Binding-site contacts:
Ligand atom O contacts residue SER142 of chain 1.C at 2.6 Å (h-bond).
Ligand atom CA contacts residue TYR6 of chain 1.C at 3.2 Å (hydrophobic).
Ligand atom OXT contacts residue TYR83 of chain 1.C at 3.4 Å (h-bond).
Ligand atom CD2 contacts residue TYR6 of chain 1.C at 3.4 Å (hydrophobic).
Ligand atom CA contacts residue TYR158 of chain 1.C at 3.5 Å (hydrophobic).
Ligand atom O contacts residue ARG155 of chain 1.C at 2.9 Å (salt-bridge).
Ligand atom O contacts residue TYR83 of chain 1.C at 2.7 Å (h-bond).
Ligand atom N contacts residue TYR170 of chain 1.C at 2.8 Å (h-bond).
Ligand atom C contacts residue SER142 of chain 1.C at 3.5 Å.
Ligand atom CE1 contacts residue HIS69 of chain 1.C at 3.4 Å.
Ligand atom O contacts residue THR72 of chain 1.C at 3.4 Å.
Ligand atom CD1 contacts residue ASN65 of chain 1.C at 3.5 Å.
Ligand atom CB contacts residue ARG155 of chain 1.C at 3.4 Å.
Ligand atom CE2 contacts residue ARG155 of chain 1.C at 3.4 Å.
Ligand atom CZ contacts residue ASN65 of chain 1.C at 3.3 Å.
Ligand atom OH contacts residue GLN154 of chain 1.C at 2.6 Å (h-bond).
Ligand atom CD1 contacts residue GLU62 of chain 1.C at 3.3 Å.
Ligand atom O contacts residue TYR158 of chain 1.C at 2.7 Å (h-bond).
Ligand atom CA contacts residue ASN76 of chain 1.C at 3.5 Å.
Ligand atom CE2 contacts residue ASN65 of chain 1.C at 3.2 Å.
Ligand atom O contacts residue ASN76 of chain 1.C at 3.0 Å (h-bond).
Ligand atom N contacts residue GLU62 of chain 1.C at 3.0 Å (salt-bridge).
Ligand atom C contacts residue TYR83 of chain 1.C at 3.5 Å (hydrophobic).
Ligand atom CZ contacts residue GLN154 of chain 1.C at 3.5 Å.
Ligand atom O contacts residue TYR6 of chain 1.C at 3.5 Å.
Ligand atom CA contacts residue TYR170 of chain 1.C at 3.5 Å (hydrophobic).
Ligand atom O contacts residue ASN65 of chain 1.C at 2.6 Å (h-bond).
Ligand atom CE2 contacts residue VAL151 of chain 1.C at 3.5 Å (hydrophobic).
Ligand atom CD contacts residue TYR158 of chain 1.C at 3.5 Å (hydrophobic).
Ligand atom N contacts residue ASN76 of chain 1.C at 3.0 Å (h-bond).
Ligand atom N contacts residue TYR6 of chain 1.C at 3.5 Å (h-bond).
Ligand atom N contacts residue TYR158 of chain 1.C at 3.4 Å.
Ligand atom N contacts residue TYR6 of chain 1.C at 2.9 Å (h-bond).
Ligand atom CD1 contacts residue THR66 of chain 1.C at 3.3 Å.
Ligand atom C contacts residue TYR6 of chain 1.C at 3.3 Å (hydrophobic).
Ligand atom CB contacts residue SER142 of chain 1.C at 3.5 Å.
Ligand atom CB contacts residue GLU62 of chain 1.C at 3.5 Å.
Ligand atom CG contacts residue GLU62 of chain 1.C at 3.3 Å.
Ligand atom OXT contacts residue LYS145 of chain 1.C at 2.8 Å (salt-bridge).
Ligand atom CD1 contacts residue HIS69 of chain 1.C at 3.5 Å.

The protein below binds the small molecule below.
Small molecule (SMILES): CC[C@H](C)[C@H](NC(=O)[C@H](Cc1ccc(O)cc1)NC(=O)[C@H](Cc1ccccc1)NC(=O)[C@H](CCC(N)=O)NC(=O)[C@H](C)NC(=O)[C@@H]1CCCN1C(=O)[C@H](CC(C)C)NC(=O)[C@@H](N)CCCCN)C(=O)N[C@@H](CC(C)C)C(=O)O

Sequence of chain 1.C:
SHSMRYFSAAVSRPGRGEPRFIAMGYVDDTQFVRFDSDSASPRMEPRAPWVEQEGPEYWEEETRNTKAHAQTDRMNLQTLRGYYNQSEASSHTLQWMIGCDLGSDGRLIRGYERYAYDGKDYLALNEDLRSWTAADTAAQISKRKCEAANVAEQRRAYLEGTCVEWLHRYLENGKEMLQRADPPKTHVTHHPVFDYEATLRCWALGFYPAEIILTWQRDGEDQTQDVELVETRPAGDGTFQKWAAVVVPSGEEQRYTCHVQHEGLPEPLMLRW